The small molecule below binds the protein below.
Small molecule (SMILES): Nc1ccn([C@H]2C[C@H](O)[C@@H](COP(=O)(O)O)O2)c(=O)n1

Binding-site contacts:
Ligand atom C1' contacts residue PHE277 of chain 2.A at 3.9 Å (hydrophobic).
Ligand atom C2' contacts residue PHE277 of chain 2.A at 2.8 Å (hydrophobic).
Ligand atom O3' contacts residue PHE277 of chain 2.A at 4.1 Å.
Ligand atom C3' contacts residue PHE277 of chain 2.A at 3.6 Å (hydrophobic).
Ligand atom OP1 contacts residue ARG10 of chain 2.A at 3.8 Å.
Ligand atom OP1 contacts residue PHE277 of chain 2.A at 4.1 Å.

Sequence of chain 2.A:
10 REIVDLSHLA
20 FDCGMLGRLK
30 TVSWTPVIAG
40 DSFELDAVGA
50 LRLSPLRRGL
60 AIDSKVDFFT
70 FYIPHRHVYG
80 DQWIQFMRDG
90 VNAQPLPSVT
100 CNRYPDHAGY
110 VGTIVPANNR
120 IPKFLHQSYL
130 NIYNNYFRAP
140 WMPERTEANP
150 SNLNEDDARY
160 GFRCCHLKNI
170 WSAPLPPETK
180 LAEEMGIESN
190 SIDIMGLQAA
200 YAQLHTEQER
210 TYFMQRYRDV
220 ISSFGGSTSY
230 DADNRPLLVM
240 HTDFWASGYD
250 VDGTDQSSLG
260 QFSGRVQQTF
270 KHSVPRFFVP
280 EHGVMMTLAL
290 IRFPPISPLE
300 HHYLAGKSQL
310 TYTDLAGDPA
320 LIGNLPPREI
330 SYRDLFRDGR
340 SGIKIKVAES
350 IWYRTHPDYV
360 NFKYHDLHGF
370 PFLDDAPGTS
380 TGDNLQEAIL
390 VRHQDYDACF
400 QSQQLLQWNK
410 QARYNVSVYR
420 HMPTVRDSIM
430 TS